This small molecule binds to this protein.
Small molecule (SMILES): CC(=O)N[C@@H]1[C@@H](O)[C@H](O)[C@@H](CO)O[C@H]1O

Binding-site contacts:
Ligand atom C8 contacts residue ASN55 of chain 1.B at 3.3 Å.
Ligand atom C1 contacts residue ASN55 of chain 1.B at 1.4 Å.
Ligand atom C3 contacts residue ASN55 of chain 1.B at 3.8 Å.
Ligand atom C8 contacts residue VAL48 of chain 1.B at 3.3 Å (hydrophobic).
Ligand atom N2 contacts residue SER57 of chain 1.B at 4.1 Å.
Ligand atom N2 contacts residue ASN50 of chain 1.B at 4.2 Å.
Ligand atom C8 contacts residue PHE49 of chain 1.B at 4.4 Å (hydrophobic).
Ligand atom C5 contacts residue ASN55 of chain 1.B at 3.7 Å.
Ligand atom C8 contacts residue SER57 of chain 1.B at 3.0 Å.
Ligand atom C7 contacts residue SER57 of chain 1.B at 3.0 Å.
Ligand atom O5 contacts residue ASN55 of chain 1.B at 2.4 Å (h-bond).
Ligand atom C8 contacts residue SER56 of chain 1.B at 3.8 Å.
Ligand atom O7 contacts residue SER57 of chain 1.B at 2.5 Å (h-bond).
Ligand atom N2 contacts residue ASN55 of chain 1.B at 2.8 Å (h-bond).
Ligand atom O7 contacts residue ASN55 of chain 1.B at 4.5 Å.
Ligand atom C4 contacts residue ASN55 of chain 1.B at 4.3 Å.
Ligand atom C2 contacts residue SER57 of chain 1.B at 4.5 Å.
Ligand atom C2 contacts residue ASN55 of chain 1.B at 2.4 Å.
Ligand atom C7 contacts residue ASN55 of chain 1.B at 3.7 Å.
Ligand atom C8 contacts residue ASN50 of chain 1.B at 4.2 Å.

Sequence of chain 1.B:
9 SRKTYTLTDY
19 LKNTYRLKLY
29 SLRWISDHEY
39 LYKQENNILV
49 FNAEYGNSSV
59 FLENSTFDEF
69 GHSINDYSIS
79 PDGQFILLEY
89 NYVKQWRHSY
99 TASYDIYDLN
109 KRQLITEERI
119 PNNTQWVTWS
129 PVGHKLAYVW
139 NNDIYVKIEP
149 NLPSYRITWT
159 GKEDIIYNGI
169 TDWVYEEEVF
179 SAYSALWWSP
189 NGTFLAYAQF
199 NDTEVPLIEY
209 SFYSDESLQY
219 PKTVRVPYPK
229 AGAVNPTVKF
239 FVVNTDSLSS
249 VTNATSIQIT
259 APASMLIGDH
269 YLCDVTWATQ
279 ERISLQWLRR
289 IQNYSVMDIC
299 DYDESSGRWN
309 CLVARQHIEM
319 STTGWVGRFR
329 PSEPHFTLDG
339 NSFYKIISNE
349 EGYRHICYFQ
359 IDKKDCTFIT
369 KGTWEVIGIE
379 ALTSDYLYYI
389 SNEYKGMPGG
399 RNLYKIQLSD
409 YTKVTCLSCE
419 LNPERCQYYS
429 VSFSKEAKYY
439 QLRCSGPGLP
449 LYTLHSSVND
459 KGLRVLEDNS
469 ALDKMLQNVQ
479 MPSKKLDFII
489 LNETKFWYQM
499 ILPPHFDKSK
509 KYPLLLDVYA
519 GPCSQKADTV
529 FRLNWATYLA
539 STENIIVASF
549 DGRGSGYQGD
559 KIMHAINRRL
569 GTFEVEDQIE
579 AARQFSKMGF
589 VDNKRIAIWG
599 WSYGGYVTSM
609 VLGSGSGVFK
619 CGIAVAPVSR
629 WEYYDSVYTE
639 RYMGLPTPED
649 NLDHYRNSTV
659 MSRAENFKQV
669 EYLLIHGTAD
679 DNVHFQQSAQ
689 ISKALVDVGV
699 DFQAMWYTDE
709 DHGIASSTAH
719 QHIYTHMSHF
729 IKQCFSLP